Binding-site contacts:
Ligand atom P1 contacts residue TYR258 of chain 1.C at 3.7 Å.
Ligand atom C5 contacts residue LYS286 of chain 1.C at 3.4 Å.
Ligand atom O3' contacts residue TYR218 of chain 1.C at 3.3 Å (h-bond).
Ligand atom N6 contacts residue TYR258 of chain 1.D at 3.3 Å (h-bond).
Ligand atom C1' contacts residue TYR258 of chain 1.C at 3.6 Å (hydrophobic).
Ligand atom O3P contacts residue TYR218 of chain 1.C at 3.7 Å.
Ligand atom C4 contacts residue LYS286 of chain 1.C at 3.5 Å.
Ligand atom C5' contacts residue GLY179 of chain 1.C at 3.7 Å.
Ligand atom C8 contacts residue A2P1 of chain 1.N at 3.6 Å.
Ligand atom O2P contacts residue SER288 of chain 1.D at 2.2 Å (h-bond).
Ligand atom N3 contacts residue TYR258 of chain 1.C at 3.4 Å.
Ligand atom O3' contacts residue SER247 of chain 1.C at 2.9 Å (h-bond).
Ligand atom O2' contacts residue SER247 of chain 1.C at 3.1 Å (h-bond).
Ligand atom N1 contacts residue GLN260 of chain 1.C at 2.9 Å (h-bond).
Ligand atom O5' contacts residue LYS286 of chain 1.C at 3.5 Å (salt-bridge).
Ligand atom P2 contacts residue LYS119 of chain 1.C at 3.6 Å.
Ligand atom N3 contacts residue LYS286 of chain 1.C at 3.7 Å.
Ligand atom C8 contacts residue TYR258 of chain 1.C at 3.6 Å (hydrophobic).
Ligand atom O1P contacts residue SER288 of chain 1.D at 3.0 Å (h-bond).
Ligand atom O2' contacts residue TYR258 of chain 1.C at 3.3 Å.
Ligand atom P2 contacts residue LYS286 of chain 1.C at 3.3 Å.
Ligand atom O5P contacts residue LYS119 of chain 1.C at 2.5 Å (salt-bridge).
Ligand atom C4 contacts residue TYR258 of chain 1.C at 3.3 Å (hydrophobic).
Ligand atom C2 contacts residue TYR258 of chain 1.C at 3.4 Å (hydrophobic).
Ligand atom C6 contacts residue LYS286 of chain 1.C at 3.5 Å.
Ligand atom N1 contacts residue SER288 of chain 1.C at 3.7 Å.
Ligand atom P1 contacts residue SER247 of chain 1.C at 3.5 Å.
Ligand atom P1 contacts residue SER288 of chain 1.D at 3.1 Å.
Ligand atom O3P contacts residue SER247 of chain 1.C at 2.7 Å (h-bond).
Ligand atom N9 contacts residue TYR258 of chain 1.C at 3.3 Å.
Ligand atom O3' contacts residue VAL217 of chain 1.C at 3.1 Å.
Ligand atom N7 contacts residue A2P1 of chain 1.N at 2.9 Å (h-bond).
Ligand atom C4' contacts residue GLY216 of chain 1.C at 3.7 Å.
Ligand atom O6P contacts residue LYS286 of chain 1.C at 3.3 Å (salt-bridge).
Ligand atom N6 contacts residue A2P1 of chain 1.N at 3.0 Å (h-bond).
Ligand atom N6 contacts residue SER288 of chain 1.C at 2.9 Å (h-bond).
Ligand atom N7 contacts residue TYR258 of chain 1.C at 3.6 Å.
Ligand atom O4P contacts residue LYS286 of chain 1.C at 2.7 Å (salt-bridge).
Ligand atom O1P contacts residue TYR258 of chain 1.C at 2.4 Å (h-bond).
Ligand atom C2 contacts residue GLN260 of chain 1.C at 2.8 Å.

Sequence of chain 1.D:
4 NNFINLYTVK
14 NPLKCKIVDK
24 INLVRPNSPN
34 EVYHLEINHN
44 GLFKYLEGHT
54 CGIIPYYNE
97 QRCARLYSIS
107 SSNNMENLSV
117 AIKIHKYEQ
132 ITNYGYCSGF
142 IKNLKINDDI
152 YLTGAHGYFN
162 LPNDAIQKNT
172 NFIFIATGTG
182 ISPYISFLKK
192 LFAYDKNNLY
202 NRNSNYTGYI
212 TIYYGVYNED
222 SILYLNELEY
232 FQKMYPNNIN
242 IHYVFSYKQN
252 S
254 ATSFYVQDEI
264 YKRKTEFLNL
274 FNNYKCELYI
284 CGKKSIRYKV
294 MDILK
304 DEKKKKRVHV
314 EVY

Sequence of chain 1.C:
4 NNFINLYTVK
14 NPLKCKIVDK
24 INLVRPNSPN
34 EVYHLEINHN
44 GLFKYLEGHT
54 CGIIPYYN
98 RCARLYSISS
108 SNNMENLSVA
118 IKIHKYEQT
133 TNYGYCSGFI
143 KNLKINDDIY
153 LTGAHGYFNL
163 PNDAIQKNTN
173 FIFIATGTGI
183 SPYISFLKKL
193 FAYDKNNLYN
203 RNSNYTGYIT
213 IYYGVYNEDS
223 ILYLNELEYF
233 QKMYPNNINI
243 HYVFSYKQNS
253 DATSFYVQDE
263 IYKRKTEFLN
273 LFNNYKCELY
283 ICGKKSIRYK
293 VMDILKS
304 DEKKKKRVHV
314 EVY

The small molecule below binds the protein below.
Small molecule (SMILES): Nc1ncnc2c1ncn2[C@@H]1O[C@H](COP(=O)(O)O)[C@@H](O)[C@H]1OP(=O)(O)O